The protein below binds the small molecule below.
Small molecule (SMILES): OC[C@H]1O[C@H](O)[C@@H](O)[C@@H](O)[C@@H]1O

Sequence of chain 1.F:
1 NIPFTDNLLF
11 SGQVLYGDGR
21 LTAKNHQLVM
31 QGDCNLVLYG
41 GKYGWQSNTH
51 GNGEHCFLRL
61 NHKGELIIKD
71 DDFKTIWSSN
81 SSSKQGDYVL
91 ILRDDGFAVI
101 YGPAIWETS

Binding-site contacts:
Ligand atom C5 contacts residue GLN31 of chain 1.F at 3.9 Å.
Ligand atom O6 contacts residue MAN1 of chain 1.V at 3.7 Å.
Ligand atom C5 contacts residue MAN1 of chain 1.V at 1.4 Å.
Ligand atom C6 contacts residue GLN31 of chain 1.F at 3.8 Å.
Ligand atom C5 contacts residue TYR39 of chain 1.F at 4.0 Å (hydrophobic).
Ligand atom C6 contacts residue MAN1 of chain 1.V at 2.4 Å.
Ligand atom C6 contacts residue TYR39 of chain 1.F at 4.0 Å (hydrophobic).